Sequence of chain 16.C:
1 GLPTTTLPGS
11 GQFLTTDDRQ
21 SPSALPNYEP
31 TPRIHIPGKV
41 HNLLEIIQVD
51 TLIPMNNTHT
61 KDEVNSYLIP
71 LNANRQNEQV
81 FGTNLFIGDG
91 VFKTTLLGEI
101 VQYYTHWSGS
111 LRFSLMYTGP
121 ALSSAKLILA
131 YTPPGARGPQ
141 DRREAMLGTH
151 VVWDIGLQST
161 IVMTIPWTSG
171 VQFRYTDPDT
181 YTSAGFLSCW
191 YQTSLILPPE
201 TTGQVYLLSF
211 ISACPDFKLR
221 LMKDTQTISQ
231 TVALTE

This small molecule binds to this protein.
Small molecule (SMILES): Cc1cc(CCCCCOc2ccc(C3=NCCO3)cc2)on1

Binding-site contacts:
Ligand atom C5C contacts residue VAL191 of chain 16.A at 3.8 Å (hydrophobic).
Ligand atom C5A contacts residue PHE186 of chain 16.A at 3.5 Å (hydrophobic).
Ligand atom N3A contacts residue PHE186 of chain 16.A at 4.0 Å.
Ligand atom C5B contacts residue TYR128 of chain 16.A at 4.0 Å (hydrophobic).
Ligand atom C5 contacts residue MET221 of chain 16.A at 3.6 Å (hydrophobic).
Ligand atom C4A contacts residue PRO174 of chain 16.A at 3.1 Å (hydrophobic).
Ligand atom C4B contacts residue PHE186 of chain 16.A at 3.6 Å (hydrophobic).
Ligand atom C1C contacts residue MET221 of chain 16.A at 4.0 Å (hydrophobic).
Ligand atom C2A contacts residue TYR152 of chain 16.A at 3.6 Å (hydrophobic).
Ligand atom C3B contacts residue TYR152 of chain 16.A at 3.7 Å (hydrophobic).
Ligand atom O1B contacts residue TYR128 of chain 16.A at 3.4 Å (h-bond).
Ligand atom O1 contacts residue MET221 of chain 16.A at 2.5 Å (h-bond).
Ligand atom C5A contacts residue ALA150 of chain 16.A at 4.0 Å (hydrophobic).
Ligand atom C3B contacts residue VAL188 of chain 16.A at 3.8 Å (hydrophobic).
Ligand atom O1B contacts residue ILE104 of chain 16.A at 3.9 Å.
Ligand atom C5B contacts residue PHE186 of chain 16.A at 3.9 Å (hydrophobic).
Ligand atom C5B contacts residue MET224 of chain 16.A at 3.8 Å (hydrophobic).
Ligand atom C1B contacts residue ILE104 of chain 16.A at 4.0 Å (hydrophobic).
Ligand atom C2A contacts residue PHE186 of chain 16.A at 3.3 Å (hydrophobic).
Ligand atom C1B contacts residue VAL188 of chain 16.A at 3.8 Å (hydrophobic).
Ligand atom C2C contacts residue MET221 of chain 16.A at 4.0 Å (hydrophobic).
Ligand atom N2 contacts residue MET221 of chain 16.A at 3.4 Å (h-bond).
Ligand atom C4B contacts residue TYR152 of chain 16.A at 3.8 Å (hydrophobic).
Ligand atom C6B contacts residue TYR128 of chain 16.A at 3.3 Å (hydrophobic).
Ligand atom C2B contacts residue VAL188 of chain 16.A at 3.5 Å (hydrophobic).
Ligand atom N3A contacts residue ALA24 of chain 16.C at 3.8 Å.
Ligand atom O1A contacts residue PHE186 of chain 16.A at 3.0 Å.
Ligand atom N3A contacts residue TYR152 of chain 16.A at 3.5 Å.
Ligand atom N3A contacts residue PRO174 of chain 16.A at 3.7 Å.
Ligand atom C5C contacts residue VAL188 of chain 16.A at 4.1 Å (hydrophobic).
Ligand atom C5A contacts residue VAL176 of chain 16.A at 3.6 Å (hydrophobic).
Ligand atom C1B contacts residue TYR128 of chain 16.A at 3.6 Å (hydrophobic).
Ligand atom C1C contacts residue TYR128 of chain 16.A at 3.9 Å (hydrophobic).
Ligand atom C6B contacts residue ILE104 of chain 16.A at 3.6 Å (hydrophobic).
Ligand atom C3C contacts residue TYR128 of chain 16.A at 3.4 Å (hydrophobic).
Ligand atom C1C contacts residue LEU106 of chain 16.A at 4.0 Å (hydrophobic).
Ligand atom C4C contacts residue VAL188 of chain 16.A at 3.7 Å (hydrophobic).
Ligand atom C2C contacts residue TYR197 of chain 16.A at 3.7 Å (hydrophobic).
Ligand atom C4C contacts residue VAL191 of chain 16.A at 3.0 Å (hydrophobic).
Ligand atom C4 contacts residue LEU106 of chain 16.A at 3.5 Å (hydrophobic).

Sequence of chain 16.A:
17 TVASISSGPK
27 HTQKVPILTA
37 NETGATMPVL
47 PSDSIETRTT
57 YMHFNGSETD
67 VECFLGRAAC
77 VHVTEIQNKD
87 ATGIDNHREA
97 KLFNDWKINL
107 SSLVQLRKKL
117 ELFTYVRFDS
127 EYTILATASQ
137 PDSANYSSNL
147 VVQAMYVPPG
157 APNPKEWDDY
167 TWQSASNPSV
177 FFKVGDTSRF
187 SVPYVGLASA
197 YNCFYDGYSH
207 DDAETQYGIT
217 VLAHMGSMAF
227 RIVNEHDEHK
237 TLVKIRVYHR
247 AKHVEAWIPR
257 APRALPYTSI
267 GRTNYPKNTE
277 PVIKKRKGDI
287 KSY